Binding-site contacts:
Ligand atom OP1 contacts residue LYS7 of chain 15.C at 3.4 Å (salt-bridge).
Ligand atom O2' contacts residue MET125 of chain 20.C at 3.6 Å.
Ligand atom O3' contacts residue GLU2 of chain 15.C at 3.6 Å.
Ligand atom OP1 contacts residue THR124 of chain 20.C at 4.0 Å.
Ligand atom N6 contacts residue ILE350 of chain 20.C at 4.0 Å.
Ligand atom OP1 contacts residue THR124 of chain 20.C at 3.8 Å.
Ligand atom C1' contacts residue ARG180 of chain 20.C at 3.7 Å.
Ligand atom OP1 contacts residue SER126 of chain 20.C at 2.8 Å (h-bond).
Ligand atom C4' contacts residue GLU2 of chain 15.C at 3.5 Å.
Ligand atom O2' contacts residue ARG180 of chain 20.C at 3.9 Å.
Ligand atom N3 contacts residue VAL192 of chain 20.C at 3.4 Å.
Ligand atom N3 contacts residue ARG180 of chain 20.C at 4.0 Å.
Ligand atom OP1 contacts residue ASN4 of chain 15.C at 3.5 Å.
Ligand atom N7 contacts residue ILE350 of chain 20.C at 3.8 Å.
Ligand atom C5' contacts residue THR124 of chain 20.C at 3.5 Å.
Ligand atom P contacts residue SER126 of chain 20.C at 3.7 Å.
Ligand atom C4' contacts residue THR124 of chain 20.C at 3.6 Å.
Ligand atom O4' contacts residue MET1 of chain 15.C at 3.7 Å.
Ligand atom O5' contacts residue LYS7 of chain 15.C at 3.4 Å (salt-bridge).
Ligand atom N6 contacts residue THR349 of chain 20.C at 3.9 Å.
Ligand atom C4' contacts residue MET1 of chain 15.C at 3.9 Å (hydrophobic).
Ligand atom C4 contacts residue VAL192 of chain 20.C at 3.9 Å (hydrophobic).
Ligand atom C4' contacts residue SER126 of chain 20.C at 3.4 Å.
Ligand atom C2 contacts residue VAL192 of chain 20.C at 3.7 Å (hydrophobic).
Ligand atom O4' contacts residue PRO190 of chain 20.C at 3.2 Å.
Ligand atom C6 contacts residue ILE350 of chain 20.C at 3.8 Å (hydrophobic).
Ligand atom C5 contacts residue ILE350 of chain 20.C at 3.6 Å (hydrophobic).
Ligand atom C5' contacts residue SER126 of chain 20.C at 3.9 Å.
Ligand atom P contacts residue THR3 of chain 15.C at 3.9 Å.
Ligand atom O4' contacts residue ARG180 of chain 20.C at 4.0 Å.
Ligand atom O3' contacts residue THR3 of chain 15.C at 3.8 Å.
Ligand atom C5' contacts residue GLU2 of chain 15.C at 3.2 Å.
Ligand atom OP2 contacts residue LYS7 of chain 15.C at 2.6 Å (salt-bridge).
Ligand atom C2 contacts residue ARG180 of chain 20.C at 3.6 Å.
Ligand atom P contacts residue LYS7 of chain 15.C at 3.2 Å.
Ligand atom OP1 contacts residue THR3 of chain 15.C at 2.9 Å (h-bond).
Ligand atom O2' contacts residue SER126 of chain 20.C at 3.6 Å (h-bond).
Ligand atom O3' contacts residue SER126 of chain 20.C at 3.3 Å.
Ligand atom C1' contacts residue PRO190 of chain 20.C at 3.9 Å (hydrophobic).
Ligand atom O2' contacts residue MET1 of chain 15.C at 3.2 Å (h-bond).

Sequence of chain 20.C:
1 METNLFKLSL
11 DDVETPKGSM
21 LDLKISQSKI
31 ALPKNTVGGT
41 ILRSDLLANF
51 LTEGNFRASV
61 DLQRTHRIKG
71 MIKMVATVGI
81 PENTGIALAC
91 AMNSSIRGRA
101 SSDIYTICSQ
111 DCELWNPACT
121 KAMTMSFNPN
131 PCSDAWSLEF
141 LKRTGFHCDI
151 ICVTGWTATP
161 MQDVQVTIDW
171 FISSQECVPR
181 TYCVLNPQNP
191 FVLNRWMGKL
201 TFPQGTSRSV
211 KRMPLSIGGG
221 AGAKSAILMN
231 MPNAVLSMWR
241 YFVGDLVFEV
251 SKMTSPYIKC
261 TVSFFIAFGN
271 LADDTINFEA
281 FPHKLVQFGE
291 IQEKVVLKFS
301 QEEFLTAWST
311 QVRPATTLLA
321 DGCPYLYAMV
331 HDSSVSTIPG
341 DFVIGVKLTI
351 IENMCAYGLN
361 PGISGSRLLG

A protein and the small-molecule ligand that binds it are described below.
Small molecule (SMILES): Nc1ccn([C@@H]2O[C@H](CO[P](=O)(O)O[C@H]3[C@@H](O)[C@H](n4ccc(=O)[nH]c4=O)O[C@@H]3CO[P](=O)(O)O[C@H]3[C@@H](O)[C@H](n4ccc(N)nc4=O)O[C@@H]3CO[P](=O)(O)O[C@H]3[C@@H](O)[C@H](n4ccc(=O)[nH]c4=O)O[C@@H]3CO[P](=O)(O)O[C@H]3[C@@H](O)[C@H](n4cnc5c(=O)nc(N)[nH]c54)O[C@@H]3CO[P](=O)(O)O[C@H]3[C@@H](O)[C@H](n4cnc5c(N)ncnc54)O[C@@H]3CO)[C@@H](O)[C@H]2O)c(=O)n1

Sequence of chain 15.C:
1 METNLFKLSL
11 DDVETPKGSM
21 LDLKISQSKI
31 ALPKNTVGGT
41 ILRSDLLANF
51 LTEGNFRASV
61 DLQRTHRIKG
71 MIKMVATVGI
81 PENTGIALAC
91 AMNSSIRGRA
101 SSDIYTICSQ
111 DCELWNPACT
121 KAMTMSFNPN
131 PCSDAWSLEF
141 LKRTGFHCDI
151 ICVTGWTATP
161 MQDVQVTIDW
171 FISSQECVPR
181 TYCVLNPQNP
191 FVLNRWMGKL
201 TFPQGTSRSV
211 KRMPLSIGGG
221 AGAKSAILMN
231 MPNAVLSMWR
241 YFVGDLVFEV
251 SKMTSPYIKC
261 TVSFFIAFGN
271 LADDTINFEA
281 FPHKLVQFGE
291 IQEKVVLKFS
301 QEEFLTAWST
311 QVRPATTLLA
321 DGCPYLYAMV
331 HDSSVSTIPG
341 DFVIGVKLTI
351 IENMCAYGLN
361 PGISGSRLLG